Sequence of chain 1.E:
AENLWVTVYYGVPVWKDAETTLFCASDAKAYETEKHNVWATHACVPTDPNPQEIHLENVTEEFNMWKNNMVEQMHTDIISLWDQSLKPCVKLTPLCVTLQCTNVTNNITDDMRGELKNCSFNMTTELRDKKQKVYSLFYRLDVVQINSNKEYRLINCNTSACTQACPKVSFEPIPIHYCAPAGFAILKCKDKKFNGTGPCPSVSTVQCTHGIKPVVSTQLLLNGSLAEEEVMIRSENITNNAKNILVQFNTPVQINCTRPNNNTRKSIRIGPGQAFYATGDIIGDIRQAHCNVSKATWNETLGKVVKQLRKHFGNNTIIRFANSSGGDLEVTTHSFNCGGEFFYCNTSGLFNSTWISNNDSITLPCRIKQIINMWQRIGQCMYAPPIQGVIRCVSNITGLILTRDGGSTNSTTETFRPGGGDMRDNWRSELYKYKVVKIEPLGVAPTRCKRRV

This protein binds this small molecule.
Small molecule (SMILES): CC(=O)N[C@H]1[C@H](O[C@H]2[C@H](O)[C@@H](NC(C)=O)CO[C@@H]2CO)O[C@H](CO)[C@@H](O)[C@@H]1O

Binding-site contacts:
Ligand atom C6 contacts residue ILE292 of chain 1.E at 3.4 Å (hydrophobic).
Ligand atom O5 contacts residue ASN271 of chain 1.E at 2.4 Å (h-bond).
Ligand atom C2 contacts residue ASN271 of chain 1.E at 2.5 Å.
Ligand atom N2 contacts residue ASN271 of chain 1.E at 2.9 Å (h-bond).
Ligand atom C4 contacts residue ASN271 of chain 1.E at 4.2 Å.
Ligand atom C1 contacts residue ASN271 of chain 1.E at 1.4 Å.
Ligand atom O7 contacts residue VAL410 of chain 1.E at 4.0 Å.
Ligand atom O6 contacts residue ILE292 of chain 1.E at 3.3 Å.
Ligand atom C8 contacts residue ASN271 of chain 1.E at 3.4 Å.
Ligand atom C5 contacts residue ASN271 of chain 1.E at 3.6 Å.
Ligand atom O5 contacts residue ILE292 of chain 1.E at 3.5 Å.
Ligand atom C7 contacts residue ASN271 of chain 1.E at 3.4 Å.
Ligand atom C3 contacts residue ASN271 of chain 1.E at 3.8 Å.
Ligand atom O7 contacts residue ASN271 of chain 1.E at 4.3 Å.
Ligand atom C5 contacts residue ILE292 of chain 1.E at 4.1 Å (hydrophobic).